Binding-site contacts:
Ligand atom C24 contacts residue CYS101 of chain 1.B at 3.5 Å (hydrophobic).
Ligand atom C15 contacts residue ASP163 of chain 1.B at 3.7 Å.
Ligand atom C20 contacts residue GLY162 of chain 1.B at 3.7 Å.
Ligand atom C9 contacts residue GLU70 of chain 1.B at 3.6 Å.
Ligand atom C7 contacts residue LYS52 of chain 1.B at 3.5 Å.
Ligand atom N contacts residue GLU70 of chain 1.B at 3.1 Å (salt-bridge).
Ligand atom C6 contacts residue THR98 of chain 1.B at 3.4 Å.
Ligand atom C23 contacts residue GLN99 of chain 1.B at 3.1 Å.
Ligand atom C23 contacts residue ALA50 of chain 1.B at 3.6 Å (hydrophobic).
Ligand atom C22 contacts residue ALA50 of chain 1.B at 3.4 Å (hydrophobic).
Ligand atom O contacts residue PHE152 of chain 1.B at 3.7 Å.
Ligand atom F1 contacts residue ILE82 of chain 1.B at 3.4 Å.
Ligand atom C7 contacts residue THR98 of chain 1.B at 3.2 Å.
Ligand atom F contacts residue VAL73 of chain 1.B at 3.5 Å.
Ligand atom O2 contacts residue ILE96 of chain 1.B at 3.7 Å.
Ligand atom C23 contacts residue CYS101 of chain 1.B at 3.5 Å (hydrophobic).
Ligand atom O1 contacts residue VAL40 of chain 1.B at 3.7 Å.
Ligand atom C contacts residue CYS101 of chain 1.B at 3.7 Å (hydrophobic).
Ligand atom C13 contacts residue LEU83 of chain 1.B at 3.6 Å (hydrophobic).
Ligand atom N3 contacts residue PHE152 of chain 1.B at 3.6 Å.
Ligand atom F1 contacts residue LEU136 of chain 1.B at 3.4 Å.
Ligand atom F2 contacts residue HIS143 of chain 1.B at 3.8 Å.
Ligand atom O contacts residue CYS101 of chain 1.B at 3.7 Å.
Ligand atom N2 contacts residue CYS101 of chain 1.B at 3.0 Å (h-bond).
Ligand atom C10 contacts residue ASP163 of chain 1.B at 3.1 Å.
Ligand atom C22 contacts residue THR98 of chain 1.B at 3.5 Å.
Ligand atom F2 contacts residue LEU136 of chain 1.B at 3.4 Å.
Ligand atom C21 contacts residue ASP163 of chain 1.B at 3.7 Å.
Ligand atom C20 contacts residue LEU74 of chain 1.B at 3.7 Å (hydrophobic).
Ligand atom C1 contacts residue ILE32 of chain 1.B at 3.5 Å (hydrophobic).
Ligand atom N3 contacts residue CYS101 of chain 1.B at 2.8 Å (h-bond).
Ligand atom C6 contacts residue VAL40 of chain 1.B at 3.6 Å (hydrophobic).
Ligand atom C21 contacts residue LEU74 of chain 1.B at 3.4 Å (hydrophobic).
Ligand atom C3 contacts residue PHE164 of chain 1.B at 3.8 Å (hydrophobic).
Ligand atom C6 contacts residue ALA50 of chain 1.B at 3.8 Å (hydrophobic).
Ligand atom O2 contacts residue LYS52 of chain 1.B at 3.6 Å.
Ligand atom N1 contacts residue LEU74 of chain 1.B at 3.3 Å.
Ligand atom C contacts residue PHE152 of chain 1.B at 3.7 Å (hydrophobic).
Ligand atom C8 contacts residue LYS52 of chain 1.B at 3.7 Å.
Ligand atom F contacts residue ILE141 of chain 1.B at 3.7 Å.

A small-molecule ligand and the protein it binds are described below.
Small molecule (SMILES): O=C1CCc2c(Oc3ccc4c(c3)[C@@H]3[C@H](O4)[C@H]3c3nc4cc(C(F)(F)F)ccc4[nH]3)ccnc2N1

Sequence of chain 1.B:
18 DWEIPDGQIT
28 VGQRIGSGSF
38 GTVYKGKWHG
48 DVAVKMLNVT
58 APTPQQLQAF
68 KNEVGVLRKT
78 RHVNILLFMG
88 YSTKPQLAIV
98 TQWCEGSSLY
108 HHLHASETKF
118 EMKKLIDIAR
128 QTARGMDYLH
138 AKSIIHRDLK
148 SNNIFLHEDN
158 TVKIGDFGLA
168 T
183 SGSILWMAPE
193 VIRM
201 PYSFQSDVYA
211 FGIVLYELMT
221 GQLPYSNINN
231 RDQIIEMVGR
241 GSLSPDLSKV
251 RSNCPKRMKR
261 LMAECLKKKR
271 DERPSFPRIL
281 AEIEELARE